Binding-site contacts:
Ligand atom O6 contacts residue ASN116 of chain 1.A at 3.5 Å (h-bond).
Ligand atom O2' contacts residue VAL29 of chain 1.A at 3.0 Å (h-bond).
Ligand atom PB contacts residue MG1 of chain 1.B at 3.5 Å.
Ligand atom O3A contacts residue GLY15 of chain 1.A at 2.8 Å (h-bond).
Ligand atom C8 contacts residue LYS117 of chain 1.A at 3.2 Å.
Ligand atom O2G contacts residue PRO12 of chain 1.A at 3.3 Å.
Ligand atom O2' contacts residue ASP30 of chain 1.A at 3.5 Å.
Ligand atom C6' contacts residue PRO12 of chain 1.A at 3.3 Å (hydrophobic).
Ligand atom O1G contacts residue THR35 of chain 1.A at 2.9 Å.
Ligand atom C1B contacts residue LYS117 of chain 1.A at 3.4 Å.
Ligand atom C8 contacts residue GLY15 of chain 1.A at 3.5 Å.
Ligand atom N2 contacts residue ASP119 of chain 1.A at 3.2 Å (salt-bridge).
Ligand atom N9 contacts residue LYS117 of chain 1.A at 3.2 Å.
Ligand atom O6 contacts residue ALA146 of chain 1.A at 3.4 Å (h-bond).
Ligand atom O1A contacts residue SER17 of chain 1.A at 3.0 Å.
Ligand atom O1A contacts residue GLY15 of chain 1.A at 3.2 Å.
Ligand atom O2B contacts residue MG1 of chain 1.B at 2.3 Å.
Ligand atom C5 contacts residue LYS117 of chain 1.A at 3.3 Å.
Ligand atom O4' contacts residue LYS117 of chain 1.A at 2.6 Å (salt-bridge).
Ligand atom C6 contacts residue LYS117 of chain 1.A at 3.1 Å.
Ligand atom O1B contacts residue LYS16 of chain 1.A at 2.6 Å (salt-bridge).
Ligand atom N1 contacts residue ASP119 of chain 1.A at 3.3 Å (salt-bridge).
Ligand atom O'L contacts residue TYR32 of chain 1.A at 2.8 Å.
Ligand atom PA contacts residue GLY15 of chain 1.A at 3.4 Å.
Ligand atom O1A contacts residue ALA18 of chain 1.A at 3.0 Å (h-bond).
Ligand atom CM' contacts residue TYR32 of chain 1.A at 3.5 Å (hydrophobic).
Ligand atom PG contacts residue LYS16 of chain 1.A at 3.6 Å.
Ligand atom N7 contacts residue LYS117 of chain 1.A at 3.4 Å.
Ligand atom C4 contacts residue LYS117 of chain 1.A at 3.3 Å.
Ligand atom PB contacts residue GLY15 of chain 1.A at 3.4 Å.
Ligand atom O1B contacts residue GLY15 of chain 1.A at 2.8 Å (h-bond).
Ligand atom O2B contacts residue SER17 of chain 1.A at 3.2 Å (h-bond).
Ligand atom O2G contacts residue LYS16 of chain 1.A at 2.8 Å (salt-bridge).
Ligand atom O1G contacts residue MG1 of chain 1.B at 2.3 Å.
Ligand atom O6 contacts residue LYS117 of chain 1.A at 3.2 Å.
Ligand atom O2' contacts residue PHE28 of chain 1.A at 3.0 Å.
Ligand atom O2G contacts residue GLY60 of chain 1.A at 3.3 Å (h-bond).
Ligand atom O6 contacts residue SER145 of chain 1.A at 3.5 Å (h-bond).
Ligand atom C5' contacts residue PRO12 of chain 1.A at 3.5 Å (hydrophobic).
Ligand atom O5' contacts residue GLY15 of chain 1.A at 3.4 Å.

The protein below binds the small molecule below.
Small molecule (SMILES): C[C@@H](O[P](=O)(O)O[P](=O)(O)O[P](=O)(O)OC[C@H]1O[C@@H](n2cnc3c(=O)[nH]c(N)nc32)[C@H](O)[C@@H]1O)c1ccccc1[N+](=O)[O-]

Sequence of chain 1.A:
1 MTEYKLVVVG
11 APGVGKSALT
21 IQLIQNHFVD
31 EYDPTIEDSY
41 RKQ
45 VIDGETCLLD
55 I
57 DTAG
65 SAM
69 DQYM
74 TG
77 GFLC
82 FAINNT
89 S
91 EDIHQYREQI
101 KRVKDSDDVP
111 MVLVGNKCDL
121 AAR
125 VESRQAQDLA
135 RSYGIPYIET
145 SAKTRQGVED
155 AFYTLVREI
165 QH